The small molecule below binds the protein below.
Small molecule (SMILES): O=S(=O)(O)c1cc2c(O)c(c1)Cc1cc(S(=O)(=O)O)cc(c1O)Cc1cc(S(=O)(=O)O)cc(c1O)Cc1cc(S(=O)(=O)O)cc(c1O)C2

Binding-site contacts:
Ligand atom C7 contacts residue T3Y1 of chain 1.Q at 3.6 Å.
Ligand atom C14 contacts residue SNM1 of chain 1.A at 3.4 Å.
Ligand atom O5 contacts residue ASP46 of chain 1.A at 3.6 Å.
Ligand atom C28 contacts residue T3Y1 of chain 1.Q at 3.4 Å.
Ligand atom O7 contacts residue SNM1 of chain 1.A at 2.8 Å (h-bond).
Ligand atom C6 contacts residue SNM1 of chain 1.A at 3.6 Å.
Ligand atom C19 contacts residue SNM1 of chain 1.A at 3.7 Å.
Ligand atom S2 contacts residue SNM1 of chain 1.A at 3.8 Å.
Ligand atom C20 contacts residue SNM1 of chain 1.A at 3.9 Å.
Ligand atom C5 contacts residue T3Y1 of chain 1.Q at 3.6 Å.
Ligand atom S2 contacts residue ASP46 of chain 1.A at 3.7 Å.
Ligand atom C7 contacts residue SNM1 of chain 1.A at 3.6 Å.
Ligand atom O6 contacts residue ASP46 of chain 1.A at 2.6 Å (salt-bridge).
Ligand atom O2 contacts residue SER2 of chain 1.A at 3.1 Å (h-bond).
Ligand atom S3 contacts residue SNM1 of chain 1.A at 3.9 Å.
Ligand atom O16 contacts residue T3Y1 of chain 1.Q at 3.6 Å.
Ligand atom C4 contacts residue T3Y1 of chain 1.Q at 3.4 Å.
Ligand atom O4 contacts residue SNM1 of chain 1.A at 2.9 Å (h-bond).
Ligand atom O8 contacts residue SNM1 of chain 1.A at 3.9 Å.
Ligand atom C8 contacts residue T3Y1 of chain 1.Q at 3.4 Å.
Ligand atom O4 contacts residue ASN23 of chain 1.A at 3.0 Å (h-bond).
Ligand atom C17 contacts residue SNM1 of chain 1.A at 3.8 Å.
Ligand atom C21 contacts residue SNM1 of chain 1.A at 3.9 Å.
Ligand atom O2 contacts residue SNM1 of chain 1.A at 3.2 Å.
Ligand atom O10 contacts residue SNM1 of chain 1.A at 3.3 Å.
Ligand atom C15 contacts residue SNM1 of chain 1.A at 3.6 Å.
Ligand atom O6 contacts residue T3Y1 of chain 1.Q at 3.5 Å.
Ligand atom C25 contacts residue SNM1 of chain 1.A at 3.8 Å.
Ligand atom C9 contacts residue T3Y1 of chain 1.Q at 3.6 Å.
Ligand atom C1 contacts residue SNM1 of chain 1.A at 3.9 Å.
Ligand atom C10 contacts residue T3Y1 of chain 1.Q at 3.6 Å.
Ligand atom C6 contacts residue T3Y1 of chain 1.Q at 3.4 Å.
Ligand atom C8 contacts residue SNM1 of chain 1.A at 3.8 Å.
Ligand atom C12 contacts residue SNM1 of chain 1.A at 3.6 Å.
Ligand atom C11 contacts residue SNM1 of chain 1.A at 3.8 Å.
Ligand atom C23 contacts residue SNM1 of chain 1.A at 3.9 Å.
Ligand atom C27 contacts residue SNM1 of chain 1.A at 3.8 Å.
Ligand atom O8 contacts residue ASN23 of chain 1.A at 3.4 Å (h-bond).
Ligand atom C13 contacts residue SNM1 of chain 1.A at 3.4 Å.
Ligand atom C26 contacts residue SNM1 of chain 1.A at 3.7 Å.

Sequence of chain 1.A:
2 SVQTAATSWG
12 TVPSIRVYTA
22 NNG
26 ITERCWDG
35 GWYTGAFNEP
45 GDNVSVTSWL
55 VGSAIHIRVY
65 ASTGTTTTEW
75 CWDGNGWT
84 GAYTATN